A protein and the small-molecule ligand that binds it are described below.
Small molecule (SMILES): C[C@@H](O)CN1CCN(CC(=O)O)CCN(CC(=O)O)CCN(CC(=O)O)CC1

Binding-site contacts:
Ligand atom C6 contacts residue GD1 of chain 1.C at 3.6 Å.
Ligand atom C9 contacts residue DO31 of chain 1.E at 3.5 Å.
Ligand atom O5 contacts residue DO31 of chain 1.E at 4.4 Å.
Ligand atom O4 contacts residue GD1 of chain 1.B at 4.1 Å.
Ligand atom C3 contacts residue GD1 of chain 1.C at 3.8 Å.
Ligand atom C12 contacts residue GD1 of chain 1.C at 3.5 Å.
Ligand atom O1 contacts residue DO31 of chain 1.E at 3.2 Å (h-bond).
Ligand atom C5 contacts residue GD1 of chain 1.C at 3.5 Å.
Ligand atom C13 contacts residue GD1 of chain 1.C at 3.3 Å.
Ligand atom C11 contacts residue DO31 of chain 1.E at 3.1 Å.
Ligand atom C14 contacts residue GD1 of chain 1.C at 3.4 Å.
Ligand atom O7 contacts residue GD1 of chain 1.C at 2.2 Å.
Ligand atom O3 contacts residue DO31 of chain 1.E at 3.0 Å (h-bond).
Ligand atom C1 contacts residue GD1 of chain 1.C at 3.5 Å.
Ligand atom C12 contacts residue DO31 of chain 1.E at 4.2 Å.
Ligand atom O4 contacts residue GD1 of chain 1.C at 4.4 Å.
Ligand atom O5 contacts residue GD1 of chain 1.C at 2.5 Å.
Ligand atom O6 contacts residue GD1 of chain 1.C at 4.5 Å.
Ligand atom C4 contacts residue GD1 of chain 1.C at 3.7 Å.
Ligand atom C17 contacts residue GD1 of chain 1.C at 4.2 Å.
Ligand atom O2 contacts residue DO31 of chain 1.E at 3.1 Å.
Ligand atom C9 contacts residue GD1 of chain 1.C at 3.4 Å.
Ligand atom O4 contacts residue DO31 of chain 1.E at 2.5 Å (h-bond).
Ligand atom C7 contacts residue GD1 of chain 1.C at 3.5 Å.
Ligand atom N1 contacts residue GD1 of chain 1.C at 2.7 Å.
Ligand atom O2 contacts residue GD1 of chain 1.C at 4.5 Å.
Ligand atom C8 contacts residue GD1 of chain 1.C at 3.5 Å.
Ligand atom O3 contacts residue GD1 of chain 1.C at 2.5 Å.
Ligand atom O3 contacts residue GD1 of chain 1.B at 4.3 Å.
Ligand atom C16 contacts residue GD1 of chain 1.C at 3.4 Å.
Ligand atom C11 contacts residue GD1 of chain 1.C at 3.3 Å.
Ligand atom O1 contacts residue GD1 of chain 1.C at 2.3 Å.
Ligand atom C15 contacts residue GD1 of chain 1.C at 3.3 Å.
Ligand atom N3 contacts residue GD1 of chain 1.C at 2.9 Å.
Ligand atom C2 contacts residue GD1 of chain 1.C at 3.6 Å.
Ligand atom N4 contacts residue GD1 of chain 1.C at 2.8 Å.
Ligand atom C10 contacts residue GD1 of chain 1.C at 3.5 Å.
Ligand atom N2 contacts residue GD1 of chain 1.C at 2.9 Å.